The small molecule below binds the protein below.
Small molecule (SMILES): Nc1nc(=O)c2ncn([C@@H]3O[C@H](CO[P](=O)(O)O[C@H]4[C@@H](O)[C@H](n5ccc(=O)[nH]c5=O)O[C@@H]4CO[P](=O)(O)O[C@H]4[C@@H](O)[C@H](n5cnc6c(N)ncnc65)O[C@@H]4COP(=O)=O)[C@@H](O[P](=O)(O)OC[C@H]4O[C@@H](n5cnc6c(N)ncnc65)[C@H](O)[C@@H]4O[P](=O)(O)OC[C@H]4O[C@@H](n5cnc6c(N)ncnc65)[C@H](O)[C@@H]4O[P](=O)(O)OC[C@H]4O[C@@H](n5cnc6c(N)ncnc65)[C@H](O)[C@@H]4O)[C@H]3O)c2[nH]1

Binding-site contacts:
Ligand atom O4' contacts residue GLN62 of chain 1.AA at 4.1 Å.
Ligand atom O5' contacts residue GLN62 of chain 1.AA at 4.4 Å.
Ligand atom C4' contacts residue PRO63 of chain 1.AA at 4.2 Å (hydrophobic).
Ligand atom O3' contacts residue PRO63 of chain 1.AA at 4.0 Å.
Ligand atom C4' contacts residue GLN62 of chain 1.AA at 3.8 Å.
Ligand atom O2' contacts residue GLN62 of chain 1.AA at 3.1 Å (h-bond).
Ligand atom C5' contacts residue GLN62 of chain 1.AA at 3.2 Å.
Ligand atom C2' contacts residue GLN62 of chain 1.AA at 4.4 Å.
Ligand atom O3' contacts residue GLN62 of chain 1.AA at 4.3 Å.

Sequence of chain 1.AA:
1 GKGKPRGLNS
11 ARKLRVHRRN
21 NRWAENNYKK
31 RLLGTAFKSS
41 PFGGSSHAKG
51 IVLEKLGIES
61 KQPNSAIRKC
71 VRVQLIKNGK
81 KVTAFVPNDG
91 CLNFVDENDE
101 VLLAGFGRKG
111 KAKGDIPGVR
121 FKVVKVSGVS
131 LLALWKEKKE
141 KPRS